Binding-site contacts:
Ligand atom N2 contacts residue PRO249 of chain 1.A at 4.4 Å.
Ligand atom N2 contacts residue ASN248 of chain 1.A at 2.8 Å (h-bond).
Ligand atom O3 contacts residue GLU247 of chain 1.A at 4.3 Å.
Ligand atom N2 contacts residue GLU247 of chain 1.A at 4.1 Å.
Ligand atom C2 contacts residue ASN250 of chain 1.A at 2.4 Å.
Ligand atom C3 contacts residue ASN250 of chain 1.A at 3.7 Å.
Ligand atom C8 contacts residue ASN248 of chain 1.A at 3.8 Å.
Ligand atom C2 contacts residue ASN248 of chain 1.A at 3.7 Å.
Ligand atom C7 contacts residue ASN250 of chain 1.A at 3.7 Å.
Ligand atom C7 contacts residue ASN248 of chain 1.A at 3.7 Å.
Ligand atom C7 contacts residue PRO249 of chain 1.A at 4.2 Å (hydrophobic).
Ligand atom C7 contacts residue GLU247 of chain 1.A at 3.9 Å.
Ligand atom C4 contacts residue ASN250 of chain 1.A at 4.2 Å.
Ligand atom C8 contacts residue GLU247 of chain 1.A at 3.5 Å.
Ligand atom C1 contacts residue ASN250 of chain 1.A at 1.4 Å.
Ligand atom C1 contacts residue ASN248 of chain 1.A at 3.5 Å.
Ligand atom O7 contacts residue ASN250 of chain 1.A at 4.2 Å.
Ligand atom C8 contacts residue PRO249 of chain 1.A at 3.7 Å (hydrophobic).
Ligand atom O5 contacts residue ASN250 of chain 1.A at 2.3 Å (h-bond).
Ligand atom C5 contacts residue ASN250 of chain 1.A at 3.6 Å.
Ligand atom N2 contacts residue ASN250 of chain 1.A at 2.9 Å (h-bond).

The small molecule below binds the protein below.
Small molecule (SMILES): CC(=O)N[C@@H]1[C@@H](O)[C@H](O)[C@@H](CO)O[C@H]1O

Sequence of chain 1.A:
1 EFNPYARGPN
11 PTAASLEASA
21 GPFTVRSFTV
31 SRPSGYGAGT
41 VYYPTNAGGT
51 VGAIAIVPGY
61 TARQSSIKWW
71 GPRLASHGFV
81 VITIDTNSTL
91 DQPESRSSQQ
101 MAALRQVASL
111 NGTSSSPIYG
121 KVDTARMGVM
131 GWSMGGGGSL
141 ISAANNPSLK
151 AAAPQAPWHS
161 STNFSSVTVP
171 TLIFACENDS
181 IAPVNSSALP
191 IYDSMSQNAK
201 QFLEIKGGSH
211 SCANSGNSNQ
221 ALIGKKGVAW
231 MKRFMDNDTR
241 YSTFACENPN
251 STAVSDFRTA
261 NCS